Binding-site contacts:
Ligand atom C8 contacts residue ASP79 of chain 1.G at 3.6 Å.
Ligand atom C7 contacts residue VAL97 of chain 1.A at 4.4 Å (hydrophobic).
Ligand atom O3 contacts residue LYS80 of chain 1.G at 3.8 Å.
Ligand atom O7 contacts residue THR98 of chain 1.A at 4.2 Å.
Ligand atom C8 contacts residue VAL97 of chain 1.A at 4.5 Å (hydrophobic).
Ligand atom C7 contacts residue THR98 of chain 1.A at 4.1 Å.
Ligand atom C7 contacts residue ASN122 of chain 1.A at 3.0 Å.
Ligand atom C3 contacts residue LYS80 of chain 1.G at 4.3 Å.
Ligand atom N2 contacts residue LYS80 of chain 1.G at 4.1 Å.
Ligand atom C8 contacts residue PHE121 of chain 1.A at 3.5 Å (hydrophobic).
Ligand atom C4 contacts residue ASN122 of chain 1.A at 4.2 Å.
Ligand atom O7 contacts residue ASP129 of chain 1.C at 4.3 Å.
Ligand atom C8 contacts residue THR98 of chain 1.A at 3.0 Å.
Ligand atom O7 contacts residue VAL97 of chain 1.A at 3.6 Å.
Ligand atom N2 contacts residue ASN122 of chain 1.A at 2.9 Å (h-bond).
Ligand atom C2 contacts residue ASN122 of chain 1.A at 2.4 Å.
Ligand atom C7 contacts residue LYS80 of chain 1.G at 4.4 Å.
Ligand atom C8 contacts residue ASN122 of chain 1.A at 3.6 Å.
Ligand atom O5 contacts residue ASN122 of chain 1.A at 2.4 Å (h-bond).
Ligand atom O7 contacts residue ASP79 of chain 1.G at 3.4 Å (salt-bridge).
Ligand atom C7 contacts residue ASP79 of chain 1.G at 3.9 Å.
Ligand atom C8 contacts residue LYS80 of chain 1.G at 4.1 Å.
Ligand atom C1 contacts residue ASN122 of chain 1.A at 1.4 Å.
Ligand atom C5 contacts residue ASN122 of chain 1.A at 3.7 Å.
Ligand atom O7 contacts residue ASN122 of chain 1.A at 2.7 Å (h-bond).
Ligand atom C8 contacts residue SER120 of chain 1.A at 4.2 Å.
Ligand atom C3 contacts residue ASN122 of chain 1.A at 3.8 Å.

A small-molecule ligand and the protein it binds are described below.
Small molecule (SMILES): CC(=O)N[C@H]1[C@H](O[C@H]2[C@H](O)[C@@H](NC(C)=O)CO[C@@H]2CO)O[C@H](CO)[C@@H](O)[C@@H]1O

Sequence of chain 1.A:
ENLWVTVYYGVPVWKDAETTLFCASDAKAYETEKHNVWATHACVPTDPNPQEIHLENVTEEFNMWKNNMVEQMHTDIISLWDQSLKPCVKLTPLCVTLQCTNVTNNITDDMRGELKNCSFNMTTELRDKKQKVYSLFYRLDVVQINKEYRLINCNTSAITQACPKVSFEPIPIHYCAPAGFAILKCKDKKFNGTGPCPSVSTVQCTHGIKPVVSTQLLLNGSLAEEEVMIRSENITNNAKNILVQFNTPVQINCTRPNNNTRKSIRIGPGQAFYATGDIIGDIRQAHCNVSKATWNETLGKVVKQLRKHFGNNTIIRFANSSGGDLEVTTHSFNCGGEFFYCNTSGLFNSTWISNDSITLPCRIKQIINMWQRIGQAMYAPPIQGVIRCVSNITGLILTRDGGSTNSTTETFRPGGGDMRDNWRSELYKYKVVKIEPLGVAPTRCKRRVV

Sequence of chain 1.C:
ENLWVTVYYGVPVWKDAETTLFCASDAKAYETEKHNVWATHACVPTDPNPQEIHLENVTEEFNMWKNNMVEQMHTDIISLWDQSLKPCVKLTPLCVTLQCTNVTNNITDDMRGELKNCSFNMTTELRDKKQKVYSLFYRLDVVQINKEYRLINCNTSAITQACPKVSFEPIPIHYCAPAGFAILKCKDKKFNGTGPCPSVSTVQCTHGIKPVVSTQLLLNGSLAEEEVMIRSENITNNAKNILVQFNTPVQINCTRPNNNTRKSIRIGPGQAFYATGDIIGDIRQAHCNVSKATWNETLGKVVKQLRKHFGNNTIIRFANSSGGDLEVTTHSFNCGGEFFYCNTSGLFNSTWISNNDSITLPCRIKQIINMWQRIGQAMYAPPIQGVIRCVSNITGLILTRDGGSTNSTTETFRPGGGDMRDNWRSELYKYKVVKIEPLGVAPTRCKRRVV

Sequence of chain 1.G:
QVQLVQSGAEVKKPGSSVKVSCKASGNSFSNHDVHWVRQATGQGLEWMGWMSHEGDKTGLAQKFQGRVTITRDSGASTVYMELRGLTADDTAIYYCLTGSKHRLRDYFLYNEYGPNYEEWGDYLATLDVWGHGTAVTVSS